Binding-site contacts:
Ligand atom O4 contacts residue TRP357 of chain 4.A at 4.2 Å.
Ligand atom C7 contacts residue ASN65 of chain 4.A at 3.6 Å.
Ligand atom N2 contacts residue ASN65 of chain 4.A at 2.9 Å (h-bond).
Ligand atom O5 contacts residue ASN65 of chain 4.A at 2.4 Å (h-bond).
Ligand atom O5 contacts residue TRP357 of chain 4.A at 4.5 Å.
Ligand atom C3 contacts residue TRP357 of chain 4.A at 3.8 Å (hydrophobic).
Ligand atom C4 contacts residue ASN65 of chain 4.A at 4.2 Å.
Ligand atom C2 contacts residue TRP357 of chain 4.A at 4.1 Å (hydrophobic).
Ligand atom C4 contacts residue TRP357 of chain 4.A at 4.4 Å (hydrophobic).
Ligand atom C7 contacts residue TRP357 of chain 4.A at 4.0 Å (hydrophobic).
Ligand atom C5 contacts residue TRP357 of chain 4.A at 4.1 Å (hydrophobic).
Ligand atom O3 contacts residue TRP357 of chain 4.A at 4.2 Å.
Ligand atom O7 contacts residue ASN65 of chain 4.A at 3.9 Å.
Ligand atom C1 contacts residue TRP357 of chain 4.A at 3.8 Å (hydrophobic).
Ligand atom C2 contacts residue ASN65 of chain 4.A at 2.5 Å.
Ligand atom N2 contacts residue TRP357 of chain 4.A at 3.4 Å (h-bond).
Ligand atom C1 contacts residue ASN65 of chain 4.A at 1.4 Å.
Ligand atom C5 contacts residue ASN65 of chain 4.A at 3.7 Å.
Ligand atom C8 contacts residue TRP357 of chain 4.A at 3.5 Å (hydrophobic).
Ligand atom C3 contacts residue ASN65 of chain 4.A at 3.8 Å.

Sequence of chain 4.A:
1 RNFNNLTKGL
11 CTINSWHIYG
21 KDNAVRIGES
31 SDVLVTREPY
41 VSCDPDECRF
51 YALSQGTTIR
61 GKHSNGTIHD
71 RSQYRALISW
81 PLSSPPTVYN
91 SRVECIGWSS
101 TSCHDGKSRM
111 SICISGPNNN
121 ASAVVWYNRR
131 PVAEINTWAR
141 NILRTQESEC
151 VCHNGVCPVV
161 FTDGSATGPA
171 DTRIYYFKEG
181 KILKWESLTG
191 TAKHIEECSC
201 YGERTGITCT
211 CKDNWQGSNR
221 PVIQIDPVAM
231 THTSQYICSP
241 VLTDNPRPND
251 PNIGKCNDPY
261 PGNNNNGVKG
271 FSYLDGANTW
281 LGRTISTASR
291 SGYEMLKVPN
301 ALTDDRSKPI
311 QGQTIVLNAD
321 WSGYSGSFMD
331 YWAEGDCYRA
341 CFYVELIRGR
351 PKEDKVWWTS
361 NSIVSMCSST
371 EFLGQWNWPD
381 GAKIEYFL

This small molecule binds to this protein.
Small molecule (SMILES): CC(=O)N[C@@H]1[C@@H](O)[C@H](O)[C@@H](CO)O[C@H]1O